Binding-site contacts:
Ligand atom C8 contacts residue PHE44 of chain 1.A at 3.7 Å (hydrophobic).
Ligand atom C7 contacts residue ILE107 of chain 1.A at 4.1 Å (hydrophobic).
Ligand atom BR1 contacts residue EDO1 of chain 1.D at 3.6 Å.
Ligand atom C3 contacts residue LEU55 of chain 1.A at 3.8 Å (hydrophobic).
Ligand atom C1 contacts residue ASN101 of chain 1.A at 2.7 Å.
Ligand atom C6 contacts residue ILE107 of chain 1.A at 4.0 Å (hydrophobic).
Ligand atom C8 contacts residue VAL48 of chain 1.A at 3.8 Å (hydrophobic).
Ligand atom O1 contacts residue ASN101 of chain 1.A at 3.6 Å.
Ligand atom O2 contacts residue VAL48 of chain 1.A at 3.4 Å.
Ligand atom BR1 contacts residue LEU53 of chain 1.A at 4.2 Å.
Ligand atom C6 contacts residue VAL48 of chain 1.A at 4.5 Å (hydrophobic).
Ligand atom C6 contacts residue EDO1 of chain 1.D at 4.5 Å.
Ligand atom O2 contacts residue ILE107 of chain 1.A at 4.2 Å.
Ligand atom O1 contacts residue LEU55 of chain 1.A at 4.3 Å.
Ligand atom C4 contacts residue EDO1 of chain 1.D at 3.8 Å.
Ligand atom C6 contacts residue PRO43 of chain 1.A at 4.0 Å (hydrophobic).
Ligand atom C2 contacts residue ILE107 of chain 1.A at 4.5 Å (hydrophobic).
Ligand atom O1 contacts residue TYR100 of chain 1.A at 4.1 Å.
Ligand atom C5 contacts residue ILE107 of chain 1.A at 4.4 Å (hydrophobic).
Ligand atom C8 contacts residue PRO43 of chain 1.A at 3.5 Å (hydrophobic).
Ligand atom C4 contacts residue LEU53 of chain 1.A at 3.5 Å (hydrophobic).
Ligand atom O1 contacts residue TYR58 of chain 1.A at 3.8 Å.
Ligand atom BR1 contacts residue PRO43 of chain 1.A at 3.8 Å.
Ligand atom BR1 contacts residue TRP42 of chain 1.A at 3.8 Å.
Ligand atom C1 contacts residue TYR100 of chain 1.A at 4.3 Å (hydrophobic).
Ligand atom C8 contacts residue ILE107 of chain 1.A at 4.1 Å (hydrophobic).
Ligand atom C5 contacts residue LEU53 of chain 1.A at 3.7 Å (hydrophobic).
Ligand atom C1 contacts residue ILE107 of chain 1.A at 4.3 Å (hydrophobic).
Ligand atom C2 contacts residue LEU55 of chain 1.A at 4.3 Å (hydrophobic).
Ligand atom C1 contacts residue TYR58 of chain 1.A at 4.0 Å (hydrophobic).
Ligand atom C7 contacts residue VAL48 of chain 1.A at 3.9 Å (hydrophobic).
Ligand atom C5 contacts residue PRO43 of chain 1.A at 4.4 Å (hydrophobic).
Ligand atom C3 contacts residue LEU53 of chain 1.A at 4.0 Å (hydrophobic).
Ligand atom C6 contacts residue LEU53 of chain 1.A at 4.4 Å (hydrophobic).
Ligand atom C5 contacts residue EDO1 of chain 1.D at 3.7 Å.

Sequence of chain 1.A:
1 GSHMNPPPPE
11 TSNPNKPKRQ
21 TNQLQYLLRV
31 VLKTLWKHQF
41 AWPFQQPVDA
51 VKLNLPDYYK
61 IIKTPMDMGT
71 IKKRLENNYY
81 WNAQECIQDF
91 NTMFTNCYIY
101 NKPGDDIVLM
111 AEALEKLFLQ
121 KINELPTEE

A protein and the small-molecule ligand that binds it are described below.
Small molecule (SMILES): COc1ccc(Br)cc1OC